Binding-site contacts:
Ligand atom N1 contacts residue ZN1 of chain 1.B at 2.0 Å.
Ligand atom C10 contacts residue LEU197 of chain 1.A at 3.9 Å (hydrophobic).
Ligand atom C1 contacts residue PHE130 of chain 1.A at 4.0 Å (hydrophobic).
Ligand atom C9 contacts residue LEU140 of chain 1.A at 3.8 Å (hydrophobic).
Ligand atom C10 contacts residue VAL134 of chain 1.A at 3.8 Å (hydrophobic).
Ligand atom C14 contacts residue GOL1 of chain 1.C at 4.0 Å.
Ligand atom C12 contacts residue GOL1 of chain 1.C at 3.8 Å.
Ligand atom O2 contacts residue VAL121 of chain 1.A at 3.8 Å.
Ligand atom C14 contacts residue LEU197 of chain 1.A at 4.1 Å (hydrophobic).
Ligand atom C15 contacts residue LEU197 of chain 1.A at 3.8 Å (hydrophobic).
Ligand atom C14 contacts residue THR199 of chain 1.A at 3.1 Å.
Ligand atom O2 contacts residue HIS94 of chain 1.A at 3.2 Å.
Ligand atom O2 contacts residue ZN1 of chain 1.B at 3.0 Å.
Ligand atom N1 contacts residue THR198 of chain 1.A at 2.9 Å (h-bond).
Ligand atom N1 contacts residue HIS96 of chain 1.A at 3.4 Å (h-bond).
Ligand atom C13 contacts residue GOL1 of chain 1.C at 3.8 Å.
Ligand atom S contacts residue THR198 of chain 1.A at 4.0 Å.
Ligand atom C15 contacts residue THR199 of chain 1.A at 3.5 Å.
Ligand atom O1 contacts residue THR198 of chain 1.A at 2.9 Å (h-bond).
Ligand atom C15 contacts residue THR198 of chain 1.A at 4.1 Å.
Ligand atom O2 contacts residue HIS119 of chain 1.A at 3.6 Å.
Ligand atom CL contacts residue PRO201 of chain 1.A at 3.8 Å.
Ligand atom CL contacts residue LEU197 of chain 1.A at 3.7 Å.
Ligand atom O1 contacts residue LEU197 of chain 1.A at 3.3 Å.
Ligand atom C9 contacts residue VAL121 of chain 1.A at 3.5 Å (hydrophobic).
Ligand atom O1 contacts residue TRP208 of chain 1.A at 3.8 Å.
Ligand atom CL contacts residue VAL134 of chain 1.A at 4.0 Å.
Ligand atom C11 contacts residue VAL134 of chain 1.A at 3.7 Å (hydrophobic).
Ligand atom C17 contacts residue GOL1 of chain 1.C at 4.1 Å.
Ligand atom C16 contacts residue LEU197 of chain 1.A at 3.9 Å (hydrophobic).
Ligand atom S contacts residue HIS94 of chain 1.A at 3.9 Å.
Ligand atom O2 contacts residue VAL142 of chain 1.A at 4.1 Å.
Ligand atom C10 contacts residue LEU140 of chain 1.A at 3.2 Å (hydrophobic).
Ligand atom N1 contacts residue HIS119 of chain 1.A at 3.5 Å (h-bond).
Ligand atom CL contacts residue LEU203 of chain 1.A at 4.1 Å.
Ligand atom C12 contacts residue LEU197 of chain 1.A at 4.0 Å (hydrophobic).
Ligand atom C17 contacts residue LEU197 of chain 1.A at 3.9 Å (hydrophobic).
Ligand atom O1 contacts residue ZN1 of chain 1.B at 4.1 Å.
Ligand atom S contacts residue ZN1 of chain 1.B at 3.1 Å.
Ligand atom N1 contacts residue HIS94 of chain 1.A at 3.2 Å (h-bond).

A small-molecule ligand and the protein it binds are described below.
Small molecule (SMILES): NS(=O)(=O)c1ccc2c(c1)[C@H]1CCC[C@H]1[C@@H](c1ccc(O)cc1Cl)N2

Sequence of chain 1.A:
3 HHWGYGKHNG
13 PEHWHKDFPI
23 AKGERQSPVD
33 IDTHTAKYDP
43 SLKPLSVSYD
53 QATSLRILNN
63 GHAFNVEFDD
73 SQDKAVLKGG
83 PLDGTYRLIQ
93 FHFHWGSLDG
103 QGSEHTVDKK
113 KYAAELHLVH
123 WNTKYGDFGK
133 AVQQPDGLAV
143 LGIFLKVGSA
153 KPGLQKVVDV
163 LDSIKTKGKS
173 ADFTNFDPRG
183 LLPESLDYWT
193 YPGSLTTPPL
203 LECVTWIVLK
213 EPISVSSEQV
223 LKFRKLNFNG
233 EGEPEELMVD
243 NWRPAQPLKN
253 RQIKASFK